Sequence of chain 1.A:
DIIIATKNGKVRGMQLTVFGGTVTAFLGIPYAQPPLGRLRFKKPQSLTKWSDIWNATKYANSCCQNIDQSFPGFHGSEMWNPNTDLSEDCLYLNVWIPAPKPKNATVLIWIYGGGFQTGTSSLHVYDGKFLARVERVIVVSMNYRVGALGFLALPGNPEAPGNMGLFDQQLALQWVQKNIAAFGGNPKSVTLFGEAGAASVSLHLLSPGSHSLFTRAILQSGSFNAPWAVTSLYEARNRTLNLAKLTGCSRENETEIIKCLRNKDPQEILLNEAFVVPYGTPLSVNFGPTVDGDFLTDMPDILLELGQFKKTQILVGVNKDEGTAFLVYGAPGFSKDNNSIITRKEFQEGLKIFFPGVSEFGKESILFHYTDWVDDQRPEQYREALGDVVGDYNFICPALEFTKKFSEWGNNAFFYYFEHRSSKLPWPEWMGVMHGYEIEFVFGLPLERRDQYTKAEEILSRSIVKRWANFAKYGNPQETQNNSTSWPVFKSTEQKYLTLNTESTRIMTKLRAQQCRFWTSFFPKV

The protein below binds the small molecule below.
Small molecule (SMILES): CN1C=CC=C/C1=C/NO

Binding-site contacts:
Ligand atom C1 contacts residue GLY113 of chain 1.A at 4.2 Å.
Ligand atom C3 contacts residue SBG196 of chain 1.A at 3.8 Å.
Ligand atom C2 contacts residue GLY114 of chain 1.A at 3.3 Å.
Ligand atom N2 contacts residue HIS436 of chain 1.A at 3.2 Å (h-bond).
Ligand atom N1 contacts residue TRP80 of chain 1.A at 4.2 Å.
Ligand atom C5 contacts residue TRP80 of chain 1.A at 3.9 Å (hydrophobic).
Ligand atom N2 contacts residue GLY437 of chain 1.A at 4.2 Å.
Ligand atom C1 contacts residue GLY114 of chain 1.A at 3.5 Å.
Ligand atom C2 contacts residue GLU195 of chain 1.A at 4.0 Å.
Ligand atom C3 contacts residue GLU195 of chain 1.A at 3.1 Å.
Ligand atom C3 contacts residue HIS436 of chain 1.A at 4.3 Å.
Ligand atom C4 contacts residue TRP80 of chain 1.A at 3.9 Å (hydrophobic).
Ligand atom C2 contacts residue GLY113 of chain 1.A at 3.5 Å.
Ligand atom C3 contacts residue GLY114 of chain 1.A at 4.4 Å.
Ligand atom C4 contacts residue GLY437 of chain 1.A at 4.4 Å.
Ligand atom C4 contacts residue HIS436 of chain 1.A at 4.0 Å.
Ligand atom C4 contacts residue GLU195 of chain 1.A at 4.0 Å.
Ligand atom O1 contacts residue ALA326 of chain 1.A at 4.0 Å.
Ligand atom C6 contacts residue TRP80 of chain 1.A at 3.5 Å (hydrophobic).
Ligand atom C1 contacts residue SBG196 of chain 1.A at 4.0 Å.
Ligand atom C4 contacts residue SBG196 of chain 1.A at 4.1 Å.
Ligand atom C3 contacts residue TRP80 of chain 1.A at 4.2 Å (hydrophobic).
Ligand atom O1 contacts residue TRP80 of chain 1.A at 4.2 Å.
Ligand atom N1 contacts residue SBG196 of chain 1.A at 4.4 Å.
Ligand atom C6 contacts residue HIS436 of chain 1.A at 4.3 Å.
Ligand atom N2 contacts residue TRP80 of chain 1.A at 4.0 Å.
Ligand atom C5 contacts residue HIS436 of chain 1.A at 4.3 Å.
Ligand atom C5 contacts residue SBG196 of chain 1.A at 4.4 Å.
Ligand atom O1 contacts residue HIS436 of chain 1.A at 2.6 Å (h-bond).
Ligand atom C2 contacts residue SBG196 of chain 1.A at 3.8 Å.
Ligand atom C7 contacts residue TRP80 of chain 1.A at 4.1 Å (hydrophobic).
Ligand atom O1 contacts residue TYR438 of chain 1.A at 3.9 Å.
Ligand atom O1 contacts residue GLY437 of chain 1.A at 4.4 Å.